Sequence of chain 1.C:
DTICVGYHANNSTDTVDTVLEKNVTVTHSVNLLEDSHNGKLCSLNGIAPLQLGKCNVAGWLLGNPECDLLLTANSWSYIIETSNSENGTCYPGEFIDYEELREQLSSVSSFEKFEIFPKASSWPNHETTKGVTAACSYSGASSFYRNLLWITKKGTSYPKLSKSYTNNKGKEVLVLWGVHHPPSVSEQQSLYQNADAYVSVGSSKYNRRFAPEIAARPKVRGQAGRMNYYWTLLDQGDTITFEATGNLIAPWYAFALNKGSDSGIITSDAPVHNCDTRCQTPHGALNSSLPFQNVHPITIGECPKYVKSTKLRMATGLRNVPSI

The small molecule below binds the protein below.
Small molecule (SMILES): CC(=O)N[C@H]1[C@H](O[C@H]2[C@H](O)[C@@H](NC(C)=O)CO[C@@H]2CO)O[C@H](CO)[C@@H](O[C@@H]2O[C@H](CO[C@H]3O[C@H](CO)[C@@H](O)[C@H](O)[C@@H]3O)[C@@H](O)[C@H](O[C@H]3O[C@H](CO)[C@@H](O)[C@H](O)[C@@H]3O)[C@@H]2O)[C@@H]1O

Binding-site contacts:
Ligand atom C1 contacts residue ASN87 of chain 1.C at 1.4 Å.
Ligand atom C2 contacts residue ASN87 of chain 1.C at 2.4 Å.
Ligand atom C2 contacts residue GLU66 of chain 1.C at 3.5 Å.
Ligand atom C8 contacts residue CYS90 of chain 1.C at 3.9 Å (hydrophobic).
Ligand atom C8 contacts residue ARG221 of chain 1.C at 4.2 Å.
Ligand atom C1 contacts residue GLU66 of chain 1.C at 3.5 Å.
Ligand atom C7 contacts residue ASN87 of chain 1.C at 4.0 Å.
Ligand atom O7 contacts residue ALA135 of chain 1.C at 4.4 Å.
Ligand atom O7 contacts residue ARG221 of chain 1.C at 2.5 Å (salt-bridge).
Ligand atom O5 contacts residue ARG221 of chain 1.C at 4.3 Å.
Ligand atom C7 contacts residue ARG221 of chain 1.C at 3.5 Å.
Ligand atom C6 contacts residue ARG221 of chain 1.C at 4.0 Å.
Ligand atom C3 contacts residue GLU66 of chain 1.C at 3.9 Å.
Ligand atom C5 contacts residue ARG221 of chain 1.C at 4.4 Å.
Ligand atom O6 contacts residue GLU86 of chain 1.C at 3.7 Å.
Ligand atom C5 contacts residue ASN87 of chain 1.C at 3.6 Å.
Ligand atom O3 contacts residue ARG221 of chain 1.C at 3.6 Å.
Ligand atom C4 contacts residue ASN87 of chain 1.C at 4.2 Å.
Ligand atom C6 contacts residue GLU86 of chain 1.C at 4.2 Å.
Ligand atom C8 contacts residue ASN64 of chain 1.C at 3.5 Å.
Ligand atom C7 contacts residue GLU66 of chain 1.C at 3.7 Å.
Ligand atom C3 contacts residue ASN87 of chain 1.C at 3.8 Å.
Ligand atom O5 contacts residue GLU86 of chain 1.C at 4.5 Å.
Ligand atom N2 contacts residue ASN87 of chain 1.C at 2.8 Å (h-bond).
Ligand atom O5 contacts residue ASN87 of chain 1.C at 2.4 Å (h-bond).
Ligand atom N2 contacts residue GLU66 of chain 1.C at 2.8 Å (salt-bridge).
Ligand atom C8 contacts residue GLU66 of chain 1.C at 4.0 Å.